A protein and the small-molecule ligand that binds it are described below.
Small molecule (SMILES): CC(=O)N[C@@H]1[C@@H](O)[C@H](O)[C@@H](CO)O[C@H]1O

Sequence of chain 1.C:
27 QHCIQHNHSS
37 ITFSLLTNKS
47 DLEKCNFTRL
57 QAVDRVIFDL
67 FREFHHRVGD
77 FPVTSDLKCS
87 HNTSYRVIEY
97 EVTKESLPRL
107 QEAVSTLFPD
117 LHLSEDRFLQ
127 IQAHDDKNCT

Sequence of chain 1.D:
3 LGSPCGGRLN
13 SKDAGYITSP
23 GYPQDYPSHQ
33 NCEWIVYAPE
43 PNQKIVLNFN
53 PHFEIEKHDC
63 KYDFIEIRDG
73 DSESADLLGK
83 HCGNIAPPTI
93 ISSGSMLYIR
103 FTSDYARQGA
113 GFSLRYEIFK

Binding-site contacts:
Ligand atom C1 contacts residue THR54 of chain 1.C at 3.6 Å.
Ligand atom C1 contacts residue ASN52 of chain 1.C at 1.4 Å.
Ligand atom C1 contacts residue ARG55 of chain 1.C at 4.3 Å.
Ligand atom C7 contacts residue ASN52 of chain 1.C at 3.3 Å.
Ligand atom C3 contacts residue ASN52 of chain 1.C at 3.8 Å.
Ligand atom C2 contacts residue ASN52 of chain 1.C at 2.5 Å.
Ligand atom O5 contacts residue THR54 of chain 1.C at 3.3 Å (h-bond).
Ligand atom C8 contacts residue TYR107 of chain 1.D at 3.5 Å (hydrophobic).
Ligand atom C6 contacts residue ARG55 of chain 1.C at 4.4 Å.
Ligand atom O6 contacts residue ARG55 of chain 1.C at 3.3 Å (salt-bridge).
Ligand atom C5 contacts residue THR54 of chain 1.C at 3.4 Å.
Ligand atom O5 contacts residue ASN52 of chain 1.C at 2.4 Å (h-bond).
Ligand atom C6 contacts residue THR54 of chain 1.C at 3.8 Å.
Ligand atom O5 contacts residue ARG55 of chain 1.C at 3.5 Å.
Ligand atom C5 contacts residue ASN52 of chain 1.C at 3.7 Å.
Ligand atom N2 contacts residue ASN52 of chain 1.C at 3.0 Å (h-bond).
Ligand atom O7 contacts residue ASN52 of chain 1.C at 3.3 Å (h-bond).
Ligand atom O6 contacts residue THR54 of chain 1.C at 3.1 Å (h-bond).
Ligand atom C4 contacts residue ASN52 of chain 1.C at 4.2 Å.